A protein and the small-molecule ligand that binds it are described below.
Small molecule (SMILES): CC(C)c1cnn2c(NCc3ccccc3Br)cc(N[C@@H](CO)[C@H](O)CO)nc12

Sequence of chain 1.C:
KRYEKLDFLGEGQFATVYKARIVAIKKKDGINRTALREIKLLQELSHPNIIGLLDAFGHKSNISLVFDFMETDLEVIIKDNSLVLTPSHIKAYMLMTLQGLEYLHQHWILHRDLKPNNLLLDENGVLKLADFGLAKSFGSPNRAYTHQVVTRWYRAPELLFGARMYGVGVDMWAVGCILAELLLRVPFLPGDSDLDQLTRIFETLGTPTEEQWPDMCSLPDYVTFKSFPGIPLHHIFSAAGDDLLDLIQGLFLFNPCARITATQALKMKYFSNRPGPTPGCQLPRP

Binding-site contacts:
Ligand atom C16 contacts residue THR99 of chain 1.C at 4.0 Å.
Ligand atom C22 contacts residue GLU23 of chain 1.C at 3.8 Å.
Ligand atom C01 contacts residue VAL29 of chain 1.C at 3.8 Å (hydrophobic).
Ligand atom O23 contacts residue VAL29 of chain 1.C at 3.4 Å.
Ligand atom O23 contacts residue GLU23 of chain 1.C at 3.2 Å (salt-bridge).
Ligand atom BR17 contacts residue LEU147 of chain 1.C at 3.8 Å.
Ligand atom C08 contacts residue LEU21 of chain 1.C at 3.9 Å (hydrophobic).
Ligand atom N09 contacts residue LEU21 of chain 1.C at 3.9 Å.
Ligand atom C11 contacts residue GLU98 of chain 1.C at 3.8 Å.
Ligand atom N06 contacts residue MET97 of chain 1.C at 3.3 Å (h-bond).
Ligand atom C05 contacts residue LEU147 of chain 1.C at 3.9 Å (hydrophobic).
Ligand atom C11 contacts residue MET97 of chain 1.C at 4.0 Å (hydrophobic).
Ligand atom N28 contacts residue VAL29 of chain 1.C at 3.9 Å.
Ligand atom C24 contacts residue VAL29 of chain 1.C at 4.0 Å (hydrophobic).
Ligand atom N09 contacts residue MET97 of chain 1.C at 3.0 Å (h-bond).
Ligand atom O25 contacts residue VAL29 of chain 1.C at 3.4 Å.
Ligand atom C05 contacts residue MET97 of chain 1.C at 3.9 Å (hydrophobic).
Ligand atom C03 contacts residue PHE94 of chain 1.C at 3.7 Å (hydrophobic).
Ligand atom C22 contacts residue GLY22 of chain 1.C at 3.6 Å.
Ligand atom O23 contacts residue GLY22 of chain 1.C at 3.1 Å.
Ligand atom C10 contacts residue MET97 of chain 1.C at 3.1 Å (hydrophobic).
Ligand atom C04 contacts residue LEU147 of chain 1.C at 3.9 Å (hydrophobic).
Ligand atom C03 contacts residue ILE78 of chain 1.C at 3.9 Å (hydrophobic).
Ligand atom C15 contacts residue THR99 of chain 1.C at 4.0 Å.
Ligand atom O23 contacts residue GLY24 of chain 1.C at 3.5 Å (h-bond).
Ligand atom C14 contacts residue ASP100 of chain 1.C at 3.8 Å.
Ligand atom N09 contacts residue PHE96 of chain 1.C at 3.4 Å.
Ligand atom C01 contacts residue PHE94 of chain 1.C at 3.5 Å (hydrophobic).
Ligand atom C05 contacts residue ALA42 of chain 1.C at 3.7 Å (hydrophobic).
Ligand atom O25 contacts residue LYS44 of chain 1.C at 4.0 Å.
Ligand atom C10 contacts residue PHE96 of chain 1.C at 3.8 Å (hydrophobic).
Ligand atom N06 contacts residue ALA42 of chain 1.C at 4.0 Å.
Ligand atom C22 contacts residue VAL29 of chain 1.C at 4.0 Å (hydrophobic).
Ligand atom C10 contacts residue GLU98 of chain 1.C at 3.8 Å.
Ligand atom C16 contacts residue GLU98 of chain 1.C at 4.0 Å.
Ligand atom BR17 contacts residue THR99 of chain 1.C at 3.7 Å.
Ligand atom BR17 contacts residue MET97 of chain 1.C at 3.2 Å.
Ligand atom C05 contacts residue ASP95 of chain 1.C at 3.7 Å.
Ligand atom C15 contacts residue ASP100 of chain 1.C at 3.7 Å.
Ligand atom C21 contacts residue VAL29 of chain 1.C at 3.6 Å (hydrophobic).